This small molecule binds to this protein.
Small molecule (SMILES): Nc1ccc(/C=C/c2cc(Br)c(N)c(Br)c2)cc1

Binding-site contacts:
Ligand atom CAM contacts residue LYS15 of chain 2.A at 3.4 Å.
Ligand atom CAE contacts residue LEU17 of chain 2.A at 3.8 Å (hydrophobic).
Ligand atom CAJ contacts residue IW51 of chain 2.C at 1.4 Å.
Ligand atom CAF contacts residue IW51 of chain 2.C at 0.7 Å.
Ligand atom NAA contacts residue IW51 of chain 2.C at 1.3 Å (h-bond).
Ligand atom BRAC contacts residue ALA108 of chain 2.A at 3.8 Å.
Ligand atom CAL contacts residue IW51 of chain 2.C at 0.3 Å.
Ligand atom CAO contacts residue IW51 of chain 2.C at 0.1 Å.
Ligand atom CAE contacts residue IW51 of chain 2.C at 1.0 Å.
Ligand atom NAB contacts residue LEU110 of chain 2.A at 3.5 Å.
Ligand atom BRAC contacts residue SER117 of chain 2.A at 3.4 Å.
Ligand atom NAB contacts residue IW51 of chain 2.C at 0.1 Å (h-bond).
Ligand atom CAN contacts residue IW51 of chain 2.C at 0.1 Å.
Ligand atom CAF contacts residue LEU17 of chain 1.A at 3.9 Å (hydrophobic).
Ligand atom CAK contacts residue IW51 of chain 2.C at 0.3 Å.
Ligand atom CAM contacts residue IW51 of chain 2.C at 0.8 Å.
Ligand atom BRAC contacts residue THR118 of chain 2.A at 3.7 Å.
Ligand atom CAG contacts residue LYS15 of chain 1.A at 3.5 Å.
Ligand atom CAI contacts residue LYS15 of chain 1.A at 3.8 Å.
Ligand atom CAP contacts residue IW51 of chain 2.C at 0.0 Å.
Ligand atom CAR contacts residue IW51 of chain 2.C at 0.4 Å.
Ligand atom BRAD contacts residue ALA108 of chain 1.A at 3.8 Å.
Ligand atom NAB contacts residue SER117 of chain 1.A at 3.3 Å (h-bond).
Ligand atom NAB contacts residue LEU110 of chain 1.A at 3.7 Å.
Ligand atom BRAD contacts residue IW51 of chain 2.C at 0.0 Å.
Ligand atom CAI contacts residue IW51 of chain 2.C at 0.8 Å.
Ligand atom BRAD contacts residue THR119 of chain 1.A at 3.8 Å.
Ligand atom CAM contacts residue LYS15 of chain 1.A at 3.8 Å.
Ligand atom CAG contacts residue IW51 of chain 2.C at 0.8 Å.
Ligand atom CAH contacts residue LYS15 of chain 2.A at 3.6 Å.
Ligand atom BRAC contacts residue THR119 of chain 2.A at 3.8 Å.
Ligand atom NAA contacts residue LYS15 of chain 2.A at 3.7 Å.
Ligand atom CAK contacts residue ALA108 of chain 2.A at 3.9 Å (hydrophobic).
Ligand atom BRAD contacts residue THR118 of chain 1.A at 3.7 Å.
Ligand atom NAB contacts residue SER117 of chain 2.A at 3.3 Å (h-bond).
Ligand atom BRAD contacts residue SER117 of chain 1.A at 3.4 Å.
Ligand atom CAG contacts residue LYS15 of chain 2.A at 3.6 Å.
Ligand atom BRAC contacts residue IW51 of chain 2.C at 0.0 Å.
Ligand atom CAH contacts residue IW51 of chain 2.C at 1.4 Å.
Ligand atom CAQ contacts residue IW51 of chain 2.C at 0.8 Å.

Sequence of chain 1.A:
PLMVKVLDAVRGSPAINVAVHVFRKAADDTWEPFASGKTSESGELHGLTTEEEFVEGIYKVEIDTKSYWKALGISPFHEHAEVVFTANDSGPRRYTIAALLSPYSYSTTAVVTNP

Sequence of chain 2.A:
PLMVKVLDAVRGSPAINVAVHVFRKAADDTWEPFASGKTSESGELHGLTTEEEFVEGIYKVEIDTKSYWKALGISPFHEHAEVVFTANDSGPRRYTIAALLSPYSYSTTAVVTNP